This small molecule binds to this protein.
Small molecule (SMILES): CC(=O)N[C@@H]1[C@@H](O)[C@H](O)[C@@H](CO)O[C@H]1O

Sequence of chain 1.A:
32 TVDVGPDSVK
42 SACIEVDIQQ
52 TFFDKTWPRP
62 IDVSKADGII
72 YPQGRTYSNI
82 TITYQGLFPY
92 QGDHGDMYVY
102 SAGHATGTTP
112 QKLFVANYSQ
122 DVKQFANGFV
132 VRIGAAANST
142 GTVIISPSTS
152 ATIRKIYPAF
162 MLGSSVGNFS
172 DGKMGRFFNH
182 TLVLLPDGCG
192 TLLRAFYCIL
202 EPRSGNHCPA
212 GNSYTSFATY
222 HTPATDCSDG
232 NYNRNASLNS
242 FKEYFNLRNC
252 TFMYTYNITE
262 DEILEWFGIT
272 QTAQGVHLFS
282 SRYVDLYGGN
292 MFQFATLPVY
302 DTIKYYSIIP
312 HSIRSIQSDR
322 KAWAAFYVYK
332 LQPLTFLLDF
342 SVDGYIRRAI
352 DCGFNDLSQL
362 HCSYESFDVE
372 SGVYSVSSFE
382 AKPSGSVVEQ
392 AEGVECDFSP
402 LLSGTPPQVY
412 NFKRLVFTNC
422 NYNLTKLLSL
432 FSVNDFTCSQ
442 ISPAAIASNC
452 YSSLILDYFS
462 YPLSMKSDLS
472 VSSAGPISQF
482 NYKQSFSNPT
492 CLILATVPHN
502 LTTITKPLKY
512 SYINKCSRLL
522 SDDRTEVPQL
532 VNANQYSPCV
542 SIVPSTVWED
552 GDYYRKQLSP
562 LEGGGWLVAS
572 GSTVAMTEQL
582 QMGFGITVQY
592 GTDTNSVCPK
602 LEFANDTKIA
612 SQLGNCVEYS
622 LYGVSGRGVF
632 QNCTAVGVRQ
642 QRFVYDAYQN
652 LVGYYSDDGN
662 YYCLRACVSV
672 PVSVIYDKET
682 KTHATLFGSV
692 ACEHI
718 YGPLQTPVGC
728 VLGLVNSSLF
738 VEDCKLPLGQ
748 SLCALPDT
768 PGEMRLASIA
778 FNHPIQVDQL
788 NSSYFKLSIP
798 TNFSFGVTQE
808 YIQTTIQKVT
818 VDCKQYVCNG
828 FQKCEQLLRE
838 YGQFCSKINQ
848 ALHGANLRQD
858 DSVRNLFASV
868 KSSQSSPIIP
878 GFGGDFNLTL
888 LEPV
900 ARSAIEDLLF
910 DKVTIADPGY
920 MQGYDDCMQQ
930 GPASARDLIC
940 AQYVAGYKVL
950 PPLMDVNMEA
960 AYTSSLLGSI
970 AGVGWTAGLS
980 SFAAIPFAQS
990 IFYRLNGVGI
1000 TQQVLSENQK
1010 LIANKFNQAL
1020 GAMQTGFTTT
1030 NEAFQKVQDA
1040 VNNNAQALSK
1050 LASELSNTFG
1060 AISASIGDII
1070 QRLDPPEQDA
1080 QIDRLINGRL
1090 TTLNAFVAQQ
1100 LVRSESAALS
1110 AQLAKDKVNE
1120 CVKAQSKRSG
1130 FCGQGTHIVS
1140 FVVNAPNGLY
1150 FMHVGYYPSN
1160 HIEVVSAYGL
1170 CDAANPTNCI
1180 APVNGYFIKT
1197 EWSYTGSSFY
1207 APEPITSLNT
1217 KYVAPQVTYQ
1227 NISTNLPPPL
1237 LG

Binding-site contacts:
Ligand atom C3 contacts residue ASN501 of chain 1.A at 3.8 Å.
Ligand atom C8 contacts residue HIS500 of chain 1.A at 4.0 Å.
Ligand atom C7 contacts residue ASN501 of chain 1.A at 3.4 Å.
Ligand atom C1 contacts residue ASN501 of chain 1.A at 1.5 Å.
Ligand atom C8 contacts residue ASN501 of chain 1.A at 3.7 Å.
Ligand atom O5 contacts residue ASN501 of chain 1.A at 2.4 Å (h-bond).
Ligand atom C4 contacts residue ASN501 of chain 1.A at 4.3 Å.
Ligand atom C5 contacts residue ASN501 of chain 1.A at 3.7 Å.
Ligand atom O7 contacts residue ASN501 of chain 1.A at 3.5 Å (h-bond).
Ligand atom C2 contacts residue ASN501 of chain 1.A at 2.5 Å.
Ligand atom N2 contacts residue ASN501 of chain 1.A at 2.9 Å (h-bond).